Sequence of chain 1.B:
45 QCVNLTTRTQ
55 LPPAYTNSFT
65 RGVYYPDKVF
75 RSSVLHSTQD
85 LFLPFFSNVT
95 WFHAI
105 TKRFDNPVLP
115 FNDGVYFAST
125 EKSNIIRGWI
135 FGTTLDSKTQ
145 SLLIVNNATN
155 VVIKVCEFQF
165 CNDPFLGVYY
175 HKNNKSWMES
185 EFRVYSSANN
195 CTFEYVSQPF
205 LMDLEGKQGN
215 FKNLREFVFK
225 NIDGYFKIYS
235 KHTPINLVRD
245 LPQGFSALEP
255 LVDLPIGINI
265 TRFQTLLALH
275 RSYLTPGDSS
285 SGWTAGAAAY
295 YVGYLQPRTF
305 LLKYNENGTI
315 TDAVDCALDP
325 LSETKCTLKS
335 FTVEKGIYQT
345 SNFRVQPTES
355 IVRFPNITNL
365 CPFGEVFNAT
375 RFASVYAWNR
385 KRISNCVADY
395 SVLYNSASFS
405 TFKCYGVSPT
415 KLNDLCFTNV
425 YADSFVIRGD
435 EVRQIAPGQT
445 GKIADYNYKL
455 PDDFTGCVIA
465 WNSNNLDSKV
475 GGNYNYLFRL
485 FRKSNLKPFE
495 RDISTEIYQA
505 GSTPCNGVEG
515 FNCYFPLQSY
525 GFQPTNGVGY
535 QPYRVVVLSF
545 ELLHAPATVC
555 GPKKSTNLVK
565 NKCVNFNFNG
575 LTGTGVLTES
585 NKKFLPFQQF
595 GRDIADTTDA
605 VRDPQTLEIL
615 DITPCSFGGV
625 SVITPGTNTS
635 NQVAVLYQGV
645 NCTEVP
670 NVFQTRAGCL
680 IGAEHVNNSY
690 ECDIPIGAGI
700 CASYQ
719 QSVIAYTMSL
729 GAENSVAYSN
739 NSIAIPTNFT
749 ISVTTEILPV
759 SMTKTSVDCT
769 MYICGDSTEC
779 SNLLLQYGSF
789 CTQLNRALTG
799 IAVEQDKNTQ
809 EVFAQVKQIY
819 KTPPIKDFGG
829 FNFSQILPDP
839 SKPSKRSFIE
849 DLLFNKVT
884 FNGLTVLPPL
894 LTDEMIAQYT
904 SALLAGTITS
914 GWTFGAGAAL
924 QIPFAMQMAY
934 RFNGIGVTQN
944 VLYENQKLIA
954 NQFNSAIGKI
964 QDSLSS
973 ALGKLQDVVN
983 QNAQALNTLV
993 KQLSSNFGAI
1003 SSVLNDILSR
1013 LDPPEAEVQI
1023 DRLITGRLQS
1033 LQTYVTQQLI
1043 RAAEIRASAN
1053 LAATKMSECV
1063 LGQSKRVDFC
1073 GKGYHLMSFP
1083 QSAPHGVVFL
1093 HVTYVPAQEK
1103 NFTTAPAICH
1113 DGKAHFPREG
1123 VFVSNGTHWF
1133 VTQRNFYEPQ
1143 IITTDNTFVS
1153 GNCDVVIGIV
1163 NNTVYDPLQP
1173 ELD

A small-molecule ligand and the protein it binds are described below.
Small molecule (SMILES): CC(=O)N[C@@H]1[C@@H](O)[C@H](O)[C@@H](CO)O[C@H]1O

Binding-site contacts:
Ligand atom C5 contacts residue ASN194 of chain 1.B at 3.7 Å.
Ligand atom C8 contacts residue ASN194 of chain 1.B at 4.3 Å.
Ligand atom C1 contacts residue ASN193 of chain 1.B at 3.5 Å.
Ligand atom C3 contacts residue ASN194 of chain 1.B at 3.8 Å.
Ligand atom C7 contacts residue ASN194 of chain 1.B at 3.2 Å.
Ligand atom O6 contacts residue ASN193 of chain 1.B at 3.9 Å.
Ligand atom O6 contacts residue ASN194 of chain 1.B at 4.2 Å.
Ligand atom O5 contacts residue ASN193 of chain 1.B at 2.7 Å (h-bond).
Ligand atom O5 contacts residue ASN194 of chain 1.B at 2.4 Å (h-bond).
Ligand atom C1 contacts residue ASN194 of chain 1.B at 1.4 Å.
Ligand atom N2 contacts residue ASN194 of chain 1.B at 2.8 Å (h-bond).
Ligand atom C5 contacts residue ASN193 of chain 1.B at 3.3 Å.
Ligand atom C4 contacts residue ASN194 of chain 1.B at 4.3 Å.
Ligand atom C6 contacts residue ASN193 of chain 1.B at 3.2 Å.
Ligand atom O7 contacts residue ASN194 of chain 1.B at 3.3 Å (h-bond).
Ligand atom C2 contacts residue ASN194 of chain 1.B at 2.5 Å.